A protein and the small-molecule ligand that binds it are described below.
Small molecule (SMILES): CC1=C(C(=O)N[C@H](C)C(=O)N[C@@H](Cc2c[nH]c3ccccc23)C(=O)N[C@@H](Cc2ccccc2)C(=O)[C@H](C)CO)Cc2ccccc21

Binding-site contacts:
Ligand atom C29 contacts residue THR1 of chain 1.K at 2.3 Å.
Ligand atom O27 contacts residue ALA20 of chain 1.K at 3.2 Å.
Ligand atom C2 contacts residue SER27 of chain 1.K at 3.7 Å.
Ligand atom N28 contacts residue GLY47 of chain 1.K at 3.0 Å (h-bond).
Ligand atom C30 contacts residue THR1 of chain 1.K at 2.6 Å.
Ligand atom O27 contacts residue SER21 of chain 1.K at 3.3 Å (h-bond).
Ligand atom C41 contacts residue THR1 of chain 1.K at 3.7 Å.
Ligand atom C63 contacts residue CYS48 of chain 1.K at 3.8 Å (hydrophobic).
Ligand atom C39 contacts residue THR1 of chain 1.K at 2.5 Å.
Ligand atom N28 contacts residue THR1 of chain 1.K at 3.6 Å (h-bond).
Ligand atom C62 contacts residue CYS48 of chain 1.K at 3.7 Å (hydrophobic).
Ligand atom C30 contacts residue GLY47 of chain 1.K at 3.7 Å.
Ligand atom O14 contacts residue ALA49 of chain 1.K at 3.3 Å (h-bond).
Ligand atom O3 contacts residue SER27 of chain 1.K at 3.3 Å (h-bond).
Ligand atom C43 contacts residue VAL31 of chain 1.K at 3.6 Å (hydrophobic).
Ligand atom C41 contacts residue LYS33 of chain 1.K at 3.6 Å.
Ligand atom C44 contacts residue ALA49 of chain 1.K at 3.6 Å (hydrophobic).
Ligand atom C13 contacts residue SER21 of chain 1.K at 3.8 Å.
Ligand atom C54 contacts residue GLN132 of chain 1.L at 3.7 Å.
Ligand atom C38 contacts residue LYS33 of chain 1.K at 3.4 Å.
Ligand atom C31 contacts residue THR1 of chain 1.K at 1.4 Å.
Ligand atom O32 contacts residue THR1 of chain 1.K at 2.3 Å (h-bond).
Ligand atom C63 contacts residue GLY47 of chain 1.K at 3.5 Å.
Ligand atom O40 contacts residue THR1 of chain 1.K at 2.9 Å (h-bond).
Ligand atom C52 contacts residue SER130 of chain 1.L at 3.7 Å.
Ligand atom C42 contacts residue LYS33 of chain 1.K at 3.7 Å.
Ligand atom C11 contacts residue SER21 of chain 1.K at 3.4 Å.
Ligand atom C38 contacts residue TYR169 of chain 1.K at 3.1 Å (hydrophobic).
Ligand atom C30 contacts residue LYS33 of chain 1.K at 3.8 Å.
Ligand atom C38 contacts residue THR1 of chain 1.K at 2.5 Å.
Ligand atom C51 contacts residue SER130 of chain 1.L at 3.4 Å.
Ligand atom C16 contacts residue GLY47 of chain 1.K at 3.4 Å.
Ligand atom C37 contacts residue TYR169 of chain 1.K at 3.5 Å (hydrophobic).
Ligand atom C62 contacts residue SER96 of chain 1.K at 3.5 Å.
Ligand atom C43 contacts residue ALA49 of chain 1.K at 3.6 Å (hydrophobic).
Ligand atom N15 contacts residue SER21 of chain 1.K at 3.1 Å (h-bond).
Ligand atom C37 contacts residue THR1 of chain 1.K at 1.5 Å.
Ligand atom O32 contacts residue GLY47 of chain 1.K at 3.4 Å (h-bond).
Ligand atom C26 contacts residue GLY47 of chain 1.K at 3.7 Å.
Ligand atom C38 contacts residue ARG19 of chain 1.K at 3.0 Å.

Sequence of chain 1.K:
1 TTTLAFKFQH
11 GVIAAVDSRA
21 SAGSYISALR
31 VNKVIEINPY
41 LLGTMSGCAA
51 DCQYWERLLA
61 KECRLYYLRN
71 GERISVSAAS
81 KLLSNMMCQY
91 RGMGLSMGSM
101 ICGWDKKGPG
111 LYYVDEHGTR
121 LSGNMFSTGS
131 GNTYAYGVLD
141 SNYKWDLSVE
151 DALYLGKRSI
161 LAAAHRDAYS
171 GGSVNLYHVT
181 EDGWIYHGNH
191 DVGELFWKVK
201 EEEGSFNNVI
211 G

Sequence of chain 1.L:
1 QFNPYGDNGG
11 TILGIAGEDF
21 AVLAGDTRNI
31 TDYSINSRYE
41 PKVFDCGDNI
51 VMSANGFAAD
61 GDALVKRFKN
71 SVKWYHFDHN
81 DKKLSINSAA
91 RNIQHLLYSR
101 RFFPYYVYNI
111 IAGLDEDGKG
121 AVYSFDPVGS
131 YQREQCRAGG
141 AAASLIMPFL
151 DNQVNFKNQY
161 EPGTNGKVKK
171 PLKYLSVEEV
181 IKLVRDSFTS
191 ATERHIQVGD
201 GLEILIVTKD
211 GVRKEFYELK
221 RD